Sequence of chain 1.A:
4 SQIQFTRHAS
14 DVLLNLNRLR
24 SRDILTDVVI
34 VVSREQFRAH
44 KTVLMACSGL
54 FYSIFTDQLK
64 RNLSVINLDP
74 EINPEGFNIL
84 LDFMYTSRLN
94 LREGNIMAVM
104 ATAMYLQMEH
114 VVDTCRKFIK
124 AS

Binding-site contacts:
Ligand atom C27 contacts residue ASN18 of chain 1.A at 3.6 Å.
Ligand atom N25 contacts residue ASN18 of chain 1.A at 3.9 Å.
Ligand atom CL1 contacts residue ASN18 of chain 1.A at 3.8 Å.
Ligand atom C26 contacts residue ASN18 of chain 1.A at 3.6 Å.
Ligand atom CL1 contacts residue ALA49 of chain 2.A at 3.7 Å.
Ligand atom O6 contacts residue CYS50 of chain 2.A at 3.6 Å.
Ligand atom C11 contacts residue CYS50 of chain 2.A at 3.7 Å (hydrophobic).
Ligand atom N19 contacts residue TYR55 of chain 2.A at 3.5 Å.
Ligand atom O6 contacts residue MET111 of chain 2.A at 3.9 Å.
Ligand atom C31 contacts residue ARG21 of chain 1.A at 3.7 Å.
Ligand atom O3 contacts residue VAL114 of chain 2.A at 3.4 Å.
Ligand atom O3 contacts residue HIS113 of chain 2.A at 3.6 Å (h-bond).
Ligand atom C17 contacts residue MET48 of chain 2.A at 3.4 Å (hydrophobic).
Ligand atom N25 contacts residue ARG21 of chain 1.A at 3.5 Å.
Ligand atom C17 contacts residue ALA49 of chain 2.A at 3.6 Å (hydrophobic).
Ligand atom C14 contacts residue GLY52 of chain 2.A at 3.6 Å.
Ligand atom C8 contacts residue GLN110 of chain 2.A at 3.5 Å.
Ligand atom CL1 contacts residue TYR55 of chain 2.A at 3.7 Å.
Ligand atom N9 contacts residue GLN110 of chain 2.A at 3.4 Å (h-bond).
Ligand atom C26 contacts residue TYR55 of chain 2.A at 3.8 Å (hydrophobic).
Ligand atom O3 contacts residue MET111 of chain 2.A at 3.6 Å.
Ligand atom C1 contacts residue PHE86 of chain 2.A at 3.5 Å (hydrophobic).
Ligand atom C5 contacts residue CYS50 of chain 2.A at 3.3 Å (hydrophobic).
Ligand atom C27 contacts residue TYR55 of chain 2.A at 3.6 Å (hydrophobic).
Ligand atom O7 contacts residue GLU112 of chain 2.A at 2.8 Å (salt-bridge).
Ligand atom C4 contacts residue HIS113 of chain 2.A at 3.8 Å.
Ligand atom C1 contacts residue VAL114 of chain 2.A at 3.9 Å (hydrophobic).
Ligand atom O7 contacts residue GLN110 of chain 2.A at 3.0 Å (h-bond).
Ligand atom CL1 contacts residue MET48 of chain 2.A at 3.5 Å.
Ligand atom C22 contacts residue ASN18 of chain 1.A at 3.7 Å.
Ligand atom C1 contacts residue HIS113 of chain 2.A at 3.6 Å.
Ligand atom C13 contacts residue TYR55 of chain 2.A at 3.8 Å (hydrophobic).
Ligand atom C10 contacts residue GLN110 of chain 2.A at 3.1 Å.
Ligand atom C18 contacts residue MET48 of chain 2.A at 3.3 Å (hydrophobic).
Ligand atom C15 contacts residue GLY52 of chain 2.A at 3.8 Å.
Ligand atom C12 contacts residue CYS50 of chain 2.A at 3.6 Å (hydrophobic).
Ligand atom CL1 contacts residue LEU22 of chain 1.A at 3.8 Å.
Ligand atom C22 contacts residue TYR55 of chain 2.A at 3.5 Å (hydrophobic).
Ligand atom O7 contacts residue MET111 of chain 2.A at 3.6 Å.
Ligand atom N19 contacts residue MET48 of chain 2.A at 2.9 Å (h-bond).

The small molecule below binds the protein below.
Small molecule (SMILES): CNC(=O)COc1cc2cc(Nc3nc(N4C[C@H](C)C[C@H](C)C4)ncc3Cl)ccc2n(C)c1=O

Sequence of chain 2.A:
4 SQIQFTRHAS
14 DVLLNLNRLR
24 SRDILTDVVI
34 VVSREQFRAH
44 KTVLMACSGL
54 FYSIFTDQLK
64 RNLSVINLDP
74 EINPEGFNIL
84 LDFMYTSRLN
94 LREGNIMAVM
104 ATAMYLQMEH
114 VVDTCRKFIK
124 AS